Sequence of chain 1.A:
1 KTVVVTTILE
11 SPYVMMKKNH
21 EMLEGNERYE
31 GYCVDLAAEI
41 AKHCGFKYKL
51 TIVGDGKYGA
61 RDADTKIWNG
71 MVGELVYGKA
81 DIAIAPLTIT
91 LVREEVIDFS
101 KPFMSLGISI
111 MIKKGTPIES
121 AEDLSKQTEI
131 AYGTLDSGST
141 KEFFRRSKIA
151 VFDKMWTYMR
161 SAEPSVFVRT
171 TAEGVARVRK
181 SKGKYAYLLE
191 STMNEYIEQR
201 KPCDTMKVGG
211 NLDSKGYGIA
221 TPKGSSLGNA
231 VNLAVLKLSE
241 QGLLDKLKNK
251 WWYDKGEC

Binding-site contacts:
Ligand atom C08 contacts residue PRO102 of chain 1.A at 3.2 Å (hydrophobic).
Ligand atom C06 contacts residue GLY216 of chain 1.B at 3.3 Å.
Ligand atom O04 contacts residue LYS215 of chain 1.B at 3.8 Å.
Ligand atom N14 contacts residue LYS101 of chain 1.A at 3.7 Å.
Ligand atom N01 contacts residue SER105 of chain 1.B at 2.5 Å (h-bond).
Ligand atom O16 contacts residue PRO102 of chain 1.B at 3.2 Å.
Ligand atom CL11 contacts residue SER214 of chain 1.B at 3.8 Å.
Ligand atom N01 contacts residue SER105 of chain 1.A at 2.8 Å (h-bond).
Ligand atom S02 contacts residue HCZ1 of chain 1.F at 3.4 Å (h-bond).
Ligand atom C13 contacts residue LEU236 of chain 1.A at 3.1 Å (hydrophobic).
Ligand atom C10 contacts residue SER214 of chain 1.B at 3.6 Å.
Ligand atom O04 contacts residue HCZ1 of chain 1.F at 2.4 Å (h-bond).
Ligand atom S02 contacts residue LYS215 of chain 1.B at 3.4 Å (salt-bridge).
Ligand atom C13 contacts residue LYS101 of chain 1.A at 3.6 Å.
Ligand atom O04 contacts residue SER105 of chain 1.B at 3.5 Å (h-bond).
Ligand atom O17 contacts residue LYS215 of chain 1.B at 3.2 Å.
Ligand atom S15 contacts residue GLY216 of chain 1.B at 3.8 Å.
Ligand atom C05 contacts residue SER214 of chain 1.B at 3.9 Å.
Ligand atom N14 contacts residue ILE89 of chain 1.B at 3.8 Å.
Ligand atom C06 contacts residue LYS215 of chain 1.B at 3.1 Å.
Ligand atom C13 contacts residue PRO102 of chain 1.A at 3.3 Å (hydrophobic).
Ligand atom C07 contacts residue LYS215 of chain 1.B at 3.6 Å.
Ligand atom N12 contacts residue PRO102 of chain 1.A at 3.4 Å (h-bond).
Ligand atom C09 contacts residue PRO102 of chain 1.A at 3.4 Å (hydrophobic).
Ligand atom C09 contacts residue SER239 of chain 1.A at 3.8 Å.
Ligand atom C05 contacts residue LYS215 of chain 1.B at 3.6 Å.
Ligand atom O16 contacts residue ILE89 of chain 1.B at 3.2 Å.
Ligand atom O17 contacts residue ILE89 of chain 1.B at 3.3 Å (h-bond).
Ligand atom C05 contacts residue SER105 of chain 1.A at 3.9 Å.
Ligand atom CL11 contacts residue SER105 of chain 1.A at 3.7 Å.
Ligand atom N12 contacts residue SER239 of chain 1.A at 3.2 Å (h-bond).
Ligand atom O17 contacts residue GLY216 of chain 1.B at 3.0 Å (h-bond).
Ligand atom C08 contacts residue SER239 of chain 1.A at 3.7 Å.
Ligand atom O03 contacts residue SER105 of chain 1.A at 1.4 Å (h-bond).
Ligand atom C09 contacts residue SER214 of chain 1.B at 3.7 Å.
Ligand atom O03 contacts residue HCZ1 of chain 1.F at 2.7 Å (h-bond).
Ligand atom N14 contacts residue LEU236 of chain 1.A at 2.8 Å.
Ligand atom S02 contacts residue SER105 of chain 1.B at 3.2 Å (h-bond).
Ligand atom S02 contacts residue SER105 of chain 1.A at 2.8 Å (h-bond).
Ligand atom O04 contacts residue SER105 of chain 1.A at 3.1 Å (h-bond).

This protein binds this small molecule.
Small molecule (SMILES): NS(=O)(=O)c1cc2c(cc1Cl)NCNS2(=O)=O

Sequence of chain 1.B:
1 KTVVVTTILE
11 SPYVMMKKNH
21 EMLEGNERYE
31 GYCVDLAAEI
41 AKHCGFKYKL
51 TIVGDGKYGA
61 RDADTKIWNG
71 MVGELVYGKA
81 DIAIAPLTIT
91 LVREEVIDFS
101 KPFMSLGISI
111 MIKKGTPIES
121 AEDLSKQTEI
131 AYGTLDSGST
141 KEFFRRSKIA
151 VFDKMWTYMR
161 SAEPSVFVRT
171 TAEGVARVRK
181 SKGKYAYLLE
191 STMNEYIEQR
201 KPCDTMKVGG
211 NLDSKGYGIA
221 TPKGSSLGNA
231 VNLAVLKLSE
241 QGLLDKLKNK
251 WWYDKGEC